Binding-site contacts:
Ligand atom O1G contacts residue MG1 of chain 1.D at 2.3 Å.
Ligand atom O3A contacts residue LYS371 of chain 1.A at 3.4 Å (salt-bridge).
Ligand atom PA contacts residue LYS371 of chain 1.A at 3.5 Å.
Ligand atom O1G contacts residue TYR319 of chain 1.A at 2.9 Å (h-bond).
Ligand atom O3' contacts residue GLU323 of chain 1.A at 3.0 Å (salt-bridge).
Ligand atom C2' contacts residue PHE375 of chain 1.A at 3.5 Å (hydrophobic).
Ligand atom O4' contacts residue ARG281 of chain 1.A at 3.2 Å (salt-bridge).
Ligand atom O3G contacts residue ARG367 of chain 1.A at 3.2 Å (salt-bridge).
Ligand atom O2A contacts residue MG1 of chain 1.D at 2.2 Å.
Ligand atom N2 contacts residue TYR379 of chain 1.A at 3.3 Å.
Ligand atom O3B contacts residue HIS347 of chain 1.A at 3.5 Å.
Ligand atom O2B contacts residue PHE375 of chain 1.A at 3.2 Å.
Ligand atom C5' contacts residue ASP493 of chain 1.A at 3.3 Å.
Ligand atom O2A contacts residue ASP493 of chain 1.A at 3.3 Å (salt-bridge).
Ligand atom O3G contacts residue GLN321 of chain 1.A at 2.6 Å (h-bond).
Ligand atom O3B contacts residue LYS371 of chain 1.A at 3.3 Å.
Ligand atom O3G contacts residue SER320 of chain 1.A at 3.3 Å.
Ligand atom O2G contacts residue LYS371 of chain 1.A at 3.1 Å (salt-bridge).
Ligand atom C36 contacts residue THR372 of chain 1.A at 3.2 Å.
Ligand atom O1A contacts residue LYS371 of chain 1.A at 2.8 Å (salt-bridge).
Ligand atom C35 contacts residue ARG368 of chain 1.A at 3.4 Å.
Ligand atom O3' contacts residue ILE322 of chain 1.A at 3.1 Å.
Ligand atom O2A contacts residue MG1 of chain 1.E at 2.6 Å.
Ligand atom O2G contacts residue ARG367 of chain 1.A at 2.6 Å (salt-bridge).
Ligand atom C2' contacts residue GLU323 of chain 1.A at 3.4 Å.
Ligand atom O1B contacts residue ILE322 of chain 1.A at 3.5 Å (h-bond).
Ligand atom O1B contacts residue ASP493 of chain 1.A at 3.1 Å (salt-bridge).
Ligand atom O1B contacts residue TYR319 of chain 1.A at 3.2 Å (h-bond).
Ligand atom O2A contacts residue ASP318 of chain 1.A at 3.3 Å (salt-bridge).
Ligand atom C4' contacts residue EDO1 of chain 1.F at 3.3 Å.
Ligand atom O3' contacts residue PHE375 of chain 1.A at 3.5 Å.
Ligand atom O2B contacts residue HIS347 of chain 1.A at 3.0 Å (h-bond).
Ligand atom O1B contacts residue GLN321 of chain 1.A at 3.4 Å (h-bond).
Ligand atom O1B contacts residue MG1 of chain 1.D at 2.2 Å.
Ligand atom O2B contacts residue GLN321 of chain 1.A at 3.1 Å.
Ligand atom PB contacts residue MG1 of chain 1.D at 3.5 Å.
Ligand atom N37 contacts residue THR372 of chain 1.A at 2.9 Å (h-bond).
Ligand atom O1G contacts residue ASP318 of chain 1.A at 3.1 Å (salt-bridge).
Ligand atom O4' contacts residue EDO1 of chain 1.F at 3.2 Å (h-bond).
Ligand atom PA contacts residue MG1 of chain 1.E at 3.5 Å.

A protein and the small-molecule ligand that binds it are described below.
Small molecule (SMILES): NCCCC#Cc1cn([C@H]2C[C@H](O)[C@@H](COP(=O)(O)OP(=O)(O)OP(=O)(O)O)O2)c2nc(N)[nH]c(=O)c12

Sequence of chain 1.A:
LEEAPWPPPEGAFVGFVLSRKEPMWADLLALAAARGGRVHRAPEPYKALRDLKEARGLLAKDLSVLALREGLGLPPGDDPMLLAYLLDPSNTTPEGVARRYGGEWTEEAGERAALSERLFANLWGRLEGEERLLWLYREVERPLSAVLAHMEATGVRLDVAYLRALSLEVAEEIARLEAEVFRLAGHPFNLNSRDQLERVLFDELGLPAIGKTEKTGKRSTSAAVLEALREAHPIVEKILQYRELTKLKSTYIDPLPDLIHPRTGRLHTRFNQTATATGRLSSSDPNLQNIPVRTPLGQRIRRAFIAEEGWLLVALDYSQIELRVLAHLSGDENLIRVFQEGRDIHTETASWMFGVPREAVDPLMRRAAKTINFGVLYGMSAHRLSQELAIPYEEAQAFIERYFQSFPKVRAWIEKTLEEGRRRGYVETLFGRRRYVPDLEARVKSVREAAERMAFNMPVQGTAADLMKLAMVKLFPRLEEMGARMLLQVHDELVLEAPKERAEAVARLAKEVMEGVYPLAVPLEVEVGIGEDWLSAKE